Sequence of chain 1.C:
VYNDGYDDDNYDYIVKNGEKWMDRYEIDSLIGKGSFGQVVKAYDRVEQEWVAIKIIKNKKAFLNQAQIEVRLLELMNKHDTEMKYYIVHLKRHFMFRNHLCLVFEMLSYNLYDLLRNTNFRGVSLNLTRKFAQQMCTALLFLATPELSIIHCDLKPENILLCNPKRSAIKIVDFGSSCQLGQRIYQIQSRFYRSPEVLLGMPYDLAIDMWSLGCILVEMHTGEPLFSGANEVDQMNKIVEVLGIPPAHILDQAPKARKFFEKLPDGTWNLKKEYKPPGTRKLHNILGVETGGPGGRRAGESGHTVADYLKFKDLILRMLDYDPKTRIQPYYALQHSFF

Binding-site contacts:
Ligand atom CAF contacts residue VAL184 of chain 1.C at 3.6 Å (hydrophobic).
Ligand atom NAS contacts residue GLU117 of chain 1.C at 3.5 Å (salt-bridge).
Ligand atom C6 contacts residue MET118 of chain 1.C at 3.7 Å (hydrophobic).
Ligand atom CAH contacts residue PHE116 of chain 1.C at 3.6 Å (hydrophobic).
Ligand atom CAP contacts residue ASN122 of chain 1.C at 3.9 Å.
Ligand atom CAV contacts residue ALA64 of chain 1.C at 3.9 Å (hydrophobic).
Ligand atom CAT contacts residue PHE116 of chain 1.C at 3.8 Å (hydrophobic).
Ligand atom CAO contacts residue ASP125 of chain 1.C at 3.8 Å.
Ligand atom C5 contacts residue ILE43 of chain 1.C at 3.8 Å (hydrophobic).
Ligand atom CAW contacts residue PHE116 of chain 1.C at 3.8 Å (hydrophobic).
Ligand atom CAL contacts residue ASN122 of chain 1.C at 3.5 Å.
Ligand atom CAL contacts residue ASP125 of chain 1.C at 3.3 Å.
Ligand atom CAA contacts residue LEU119 of chain 1.C at 3.7 Å (hydrophobic).
Ligand atom C4 contacts residue LEU172 of chain 1.C at 3.7 Å (hydrophobic).
Ligand atom OAC contacts residue PHE116 of chain 1.C at 3.0 Å.
Ligand atom CAP contacts residue LEU172 of chain 1.C at 3.9 Å (hydrophobic).
Ligand atom CAG contacts residue PHE116 of chain 1.C at 4.0 Å (hydrophobic).
Ligand atom CAJ contacts residue VAL51 of chain 1.C at 3.8 Å (hydrophobic).
Ligand atom C4 contacts residue ILE43 of chain 1.C at 3.9 Å (hydrophobic).
Ligand atom CAT contacts residue ASP185 of chain 1.C at 3.9 Å.
Ligand atom NAB contacts residue LYS66 of chain 1.C at 3.9 Å.
Ligand atom CAH contacts residue VAL184 of chain 1.C at 3.3 Å (hydrophobic).
Ligand atom N1 contacts residue LEU119 of chain 1.C at 3.5 Å (h-bond).
Ligand atom N3 contacts residue LEU172 of chain 1.C at 3.5 Å.
Ligand atom NAB contacts residue ASP185 of chain 1.C at 3.7 Å.
Ligand atom OAC contacts residue GLU81 of chain 1.C at 3.9 Å.
Ligand atom OAC contacts residue ASP185 of chain 1.C at 3.7 Å.
Ligand atom CAE contacts residue ALA64 of chain 1.C at 3.8 Å (hydrophobic).
Ligand atom C2 contacts residue LEU172 of chain 1.C at 3.9 Å (hydrophobic).
Ligand atom CAL contacts residue TYR121 of chain 1.C at 3.7 Å (hydrophobic).
Ligand atom C2 contacts residue ALA64 of chain 1.C at 3.6 Å (hydrophobic).
Ligand atom C6 contacts residue LEU119 of chain 1.C at 3.3 Å (hydrophobic).
Ligand atom NAS contacts residue ALA64 of chain 1.C at 3.3 Å.
Ligand atom CBB contacts residue ILE43 of chain 1.C at 3.7 Å (hydrophobic).
Ligand atom CAF contacts residue PHE116 of chain 1.C at 3.7 Å (hydrophobic).
Ligand atom CAA contacts residue MET118 of chain 1.C at 3.7 Å (hydrophobic).
Ligand atom CAM contacts residue ILE43 of chain 1.C at 3.5 Å (hydrophobic).
Ligand atom N1 contacts residue ALA64 of chain 1.C at 3.8 Å.
Ligand atom CAV contacts residue PHE116 of chain 1.C at 3.8 Å (hydrophobic).
Ligand atom N1 contacts residue MET118 of chain 1.C at 3.7 Å.

A small-molecule ligand and the protein it binds are described below.
Small molecule (SMILES): CN1C(=O)[C@H]2CCC[C@H]2N(C2CCCC2)c2nc(Nc3ccc(C(N)=O)cc3)ncc21